The small molecule below binds the protein below.
Small molecule (SMILES): Cc1oc(-c2ccccc2)nc1CCn1cccc(C(=O)Nc2cncnc2)c1=O

Sequence of chain 1.A:
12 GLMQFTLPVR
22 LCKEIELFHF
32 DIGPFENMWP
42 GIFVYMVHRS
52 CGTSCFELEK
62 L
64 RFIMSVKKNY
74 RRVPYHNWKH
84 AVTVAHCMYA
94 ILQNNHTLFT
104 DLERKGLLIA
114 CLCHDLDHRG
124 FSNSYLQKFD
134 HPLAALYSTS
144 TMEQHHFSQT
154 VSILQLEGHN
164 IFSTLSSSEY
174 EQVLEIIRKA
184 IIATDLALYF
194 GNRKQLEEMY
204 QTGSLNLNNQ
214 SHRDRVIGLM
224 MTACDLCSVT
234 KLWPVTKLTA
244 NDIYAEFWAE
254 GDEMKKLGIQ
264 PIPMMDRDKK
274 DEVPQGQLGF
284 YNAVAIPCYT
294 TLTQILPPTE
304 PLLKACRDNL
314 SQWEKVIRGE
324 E

Binding-site contacts:
Ligand atom C13 contacts residue PHE283 of chain 1.A at 3.4 Å (hydrophobic).
Ligand atom C26 contacts residue GLU275 of chain 1.A at 3.0 Å.
Ligand atom O14 contacts residue GLN280 of chain 1.A at 2.7 Å (h-bond).
Ligand atom N10 contacts residue PHE283 of chain 1.A at 3.6 Å.
Ligand atom C18 contacts residue PHE283 of chain 1.A at 3.6 Å (hydrophobic).
Ligand atom C28 contacts residue GLU275 of chain 1.A at 3.2 Å.
Ligand atom C12 contacts residue PHE283 of chain 1.A at 3.6 Å (hydrophobic).
Ligand atom C17 contacts residue TYR247 of chain 1.A at 3.4 Å (hydrophobic).
Ligand atom C8 contacts residue PHE283 of chain 1.A at 3.5 Å (hydrophobic).
Ligand atom C18 contacts residue GLY279 of chain 1.A at 3.7 Å.
Ligand atom N4 contacts residue THR239 of chain 1.A at 3.4 Å (h-bond).
Ligand atom C22 contacts residue GLY279 of chain 1.A at 3.4 Å.
Ligand atom C29 contacts residue MET267 of chain 1.A at 3.8 Å (hydrophobic).
Ligand atom C27 contacts residue LYS272 of chain 1.A at 3.6 Å.
Ligand atom C11 contacts residue PHE283 of chain 1.A at 3.8 Å (hydrophobic).
Ligand atom N2 contacts residue SER231 of chain 1.A at 2.8 Å.
Ligand atom C24 contacts residue MET267 of chain 1.A at 3.5 Å (hydrophobic).
Ligand atom C19 contacts residue MET267 of chain 1.A at 3.7 Å (hydrophobic).
Ligand atom N23 contacts residue MET267 of chain 1.A at 3.7 Å.
Ligand atom N4 contacts residue ALA243 of chain 1.A at 3.7 Å.
Ligand atom C24 contacts residue GLY279 of chain 1.A at 3.7 Å.
Ligand atom C3 contacts residue SER231 of chain 1.A at 3.2 Å.
Ligand atom C1 contacts residue VAL232 of chain 1.A at 3.8 Å (hydrophobic).
Ligand atom C27 contacts residue VAL276 of chain 1.A at 3.4 Å (hydrophobic).
Ligand atom O21 contacts residue MET267 of chain 1.A at 3.7 Å.
Ligand atom C28 contacts residue PRO266 of chain 1.A at 3.6 Å (hydrophobic).
Ligand atom C25 contacts residue MET267 of chain 1.A at 3.6 Å (hydrophobic).
Ligand atom C9 contacts residue PHE283 of chain 1.A at 3.6 Å (hydrophobic).
Ligand atom C19 contacts residue GLY279 of chain 1.A at 3.6 Å.
Ligand atom N10 contacts residue PHE250 of chain 1.A at 3.8 Å.
Ligand atom C20 contacts residue MET267 of chain 1.A at 3.7 Å (hydrophobic).
Ligand atom C26 contacts residue LYS272 of chain 1.A at 3.2 Å.
Ligand atom C15 contacts residue PHE283 of chain 1.A at 3.8 Å (hydrophobic).
Ligand atom N23 contacts residue GLY279 of chain 1.A at 3.5 Å.
Ligand atom C27 contacts residue GLU275 of chain 1.A at 3.4 Å.
Ligand atom C22 contacts residue MET267 of chain 1.A at 3.7 Å (hydrophobic).
Ligand atom N2 contacts residue VAL232 of chain 1.A at 3.7 Å.
Ligand atom C3 contacts residue THR242 of chain 1.A at 3.8 Å.
Ligand atom C29 contacts residue TYR247 of chain 1.A at 3.6 Å (hydrophobic).
Ligand atom N23 contacts residue TYR247 of chain 1.A at 3.0 Å (h-bond).